The protein below binds the small molecule below.
Small molecule (SMILES): Nc1nc2c(ncn2[C@@H]2O[C@H](CO[P](=O)(O)O[P](=O)(O)CP(=O)(O)O)[C@@H](O)[C@H]2O)c(=O)[nH]1

Sequence of chain 1.E:
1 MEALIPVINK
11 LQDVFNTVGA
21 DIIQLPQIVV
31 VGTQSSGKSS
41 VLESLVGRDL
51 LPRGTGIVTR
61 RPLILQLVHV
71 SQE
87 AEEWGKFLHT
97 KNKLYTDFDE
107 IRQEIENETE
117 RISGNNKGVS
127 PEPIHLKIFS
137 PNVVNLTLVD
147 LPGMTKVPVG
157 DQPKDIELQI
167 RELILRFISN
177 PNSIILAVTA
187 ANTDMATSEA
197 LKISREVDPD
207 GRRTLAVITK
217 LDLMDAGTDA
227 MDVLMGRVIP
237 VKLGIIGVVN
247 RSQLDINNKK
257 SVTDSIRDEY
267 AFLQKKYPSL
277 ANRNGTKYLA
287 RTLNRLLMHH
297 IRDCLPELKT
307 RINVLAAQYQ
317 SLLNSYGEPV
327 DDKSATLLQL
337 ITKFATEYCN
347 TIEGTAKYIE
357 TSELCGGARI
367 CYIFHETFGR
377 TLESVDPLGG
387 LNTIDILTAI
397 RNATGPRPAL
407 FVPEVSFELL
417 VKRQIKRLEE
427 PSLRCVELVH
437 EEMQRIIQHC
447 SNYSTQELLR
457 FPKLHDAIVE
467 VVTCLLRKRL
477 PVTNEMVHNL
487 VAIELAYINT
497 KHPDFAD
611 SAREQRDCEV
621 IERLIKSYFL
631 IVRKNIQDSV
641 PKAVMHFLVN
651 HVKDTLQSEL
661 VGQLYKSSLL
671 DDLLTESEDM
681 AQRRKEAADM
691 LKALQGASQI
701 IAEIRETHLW

Binding-site contacts:
Ligand atom N2 contacts residue ASP218 of chain 1.E at 3.0 Å (salt-bridge).
Ligand atom N1 contacts residue ASN246 of chain 1.E at 3.0 Å (h-bond).
Ligand atom O2' contacts residue ILE252 of chain 1.E at 3.1 Å.
Ligand atom O2A contacts residue GLY54 of chain 1.E at 3.0 Å (h-bond).
Ligand atom O3G contacts residue MG1 of chain 1.V at 1.9 Å.
Ligand atom O1B contacts residue SER35 of chain 1.E at 3.5 Å (h-bond).
Ligand atom N1 contacts residue ASP218 of chain 1.E at 2.9 Å (salt-bridge).
Ligand atom O1G contacts residue SER35 of chain 1.E at 3.1 Å (h-bond).
Ligand atom N2 contacts residue LEU219 of chain 1.E at 3.4 Å.
Ligand atom O3' contacts residue THR55 of chain 1.E at 3.4 Å.
Ligand atom C2 contacts residue ASN246 of chain 1.E at 3.4 Å.
Ligand atom O2G contacts residue THR59 of chain 1.E at 3.2 Å (h-bond).
Ligand atom PB contacts residue MG1 of chain 1.V at 3.3 Å.
Ligand atom C4' contacts residue GLY54 of chain 1.E at 3.4 Å.
Ligand atom O2' contacts residue SER248 of chain 1.E at 3.0 Å.
Ligand atom O2B contacts residue MG1 of chain 1.V at 2.1 Å.
Ligand atom O3A contacts residue GLY37 of chain 1.E at 3.3 Å.
Ligand atom O2B contacts residue SER39 of chain 1.E at 2.9 Å (h-bond).
Ligand atom O3G contacts residue THR59 of chain 1.E at 2.8 Å (h-bond).
Ligand atom O4' contacts residue LYS216 of chain 1.E at 3.4 Å.
Ligand atom O2' contacts residue ARG247 of chain 1.E at 2.9 Å (salt-bridge).
Ligand atom C6 contacts residue LYS216 of chain 1.E at 3.5 Å.
Ligand atom O3' contacts residue GLN249 of chain 1.E at 3.0 Å (h-bond).
Ligand atom C4 contacts residue ARG247 of chain 1.E at 3.2 Å.
Ligand atom PG contacts residue MG1 of chain 1.V at 3.3 Å.
Ligand atom O2' contacts residue GLN249 of chain 1.E at 3.2 Å (h-bond).
Ligand atom O6 contacts residue ASN246 of chain 1.E at 2.8 Å (h-bond).
Ligand atom O1G contacts residue GLN34 of chain 1.E at 3.3 Å.
Ligand atom O2A contacts residue ARG53 of chain 1.E at 3.3 Å.
Ligand atom N3 contacts residue ARG247 of chain 1.E at 3.3 Å (salt-bridge).
Ligand atom O1B contacts residue GLY37 of chain 1.E at 3.0 Å (h-bond).
Ligand atom O6 contacts residue LYS216 of chain 1.E at 3.0 Å (salt-bridge).
Ligand atom C6 contacts residue ASN246 of chain 1.E at 3.4 Å.
Ligand atom O1B contacts residue SER36 of chain 1.E at 3.2 Å (h-bond).
Ligand atom N9 contacts residue ARG247 of chain 1.E at 3.3 Å (salt-bridge).
Ligand atom C5' contacts residue GLY54 of chain 1.E at 3.0 Å.
Ligand atom O2G contacts residue VAL58 of chain 1.E at 2.8 Å (h-bond).
Ligand atom O1A contacts residue SER40 of chain 1.E at 2.6 Å (h-bond).
Ligand atom O1G contacts residue LYS38 of chain 1.E at 2.6 Å (salt-bridge).
Ligand atom O1B contacts residue LYS38 of chain 1.E at 3.0 Å (salt-bridge).